Sequence of chain 1.D:
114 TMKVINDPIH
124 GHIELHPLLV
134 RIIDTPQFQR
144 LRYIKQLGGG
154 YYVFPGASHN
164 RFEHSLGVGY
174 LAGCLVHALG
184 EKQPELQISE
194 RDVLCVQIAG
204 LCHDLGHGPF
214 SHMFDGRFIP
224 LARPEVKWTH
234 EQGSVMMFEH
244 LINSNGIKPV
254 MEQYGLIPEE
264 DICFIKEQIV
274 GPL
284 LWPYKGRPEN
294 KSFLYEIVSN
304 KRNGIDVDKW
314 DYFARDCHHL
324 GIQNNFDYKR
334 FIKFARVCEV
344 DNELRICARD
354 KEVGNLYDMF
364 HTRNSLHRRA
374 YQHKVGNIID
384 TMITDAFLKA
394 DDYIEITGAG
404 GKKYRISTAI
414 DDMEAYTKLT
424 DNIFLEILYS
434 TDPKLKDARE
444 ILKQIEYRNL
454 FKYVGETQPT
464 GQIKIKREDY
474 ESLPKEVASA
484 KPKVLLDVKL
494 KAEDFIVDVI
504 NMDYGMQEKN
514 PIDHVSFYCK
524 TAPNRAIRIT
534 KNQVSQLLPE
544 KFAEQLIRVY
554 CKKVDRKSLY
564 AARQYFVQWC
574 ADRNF

Binding-site contacts:
Ligand atom PG contacts residue LYS312 of chain 1.D at 4.0 Å.
Ligand atom O2A contacts residue MG1 of chain 1.Z at 3.5 Å.
Ligand atom O1G contacts residue MG1 of chain 1.AA at 3.5 Å.
Ligand atom O2 contacts residue HIS215 of chain 1.D at 3.8 Å.
Ligand atom PA contacts residue HIS215 of chain 1.D at 3.5 Å.
Ligand atom C4' contacts residue ARG164 of chain 1.D at 4.0 Å.
Ligand atom C1' contacts residue HIS215 of chain 1.D at 3.8 Å.
Ligand atom C6 contacts residue TYR374 of chain 1.D at 3.9 Å (hydrophobic).
Ligand atom N4 contacts residue TYR374 of chain 1.D at 3.7 Å.
Ligand atom O3G contacts residue TYR315 of chain 1.D at 2.7 Å (h-bond).
Ligand atom O2A contacts residue HIS210 of chain 1.D at 3.4 Å (h-bond).
Ligand atom O1A contacts residue FE1 of chain 1.Y at 3.1 Å.
Ligand atom C2' contacts residue TYR374 of chain 1.D at 3.3 Å (hydrophobic).
Ligand atom C5' contacts residue HIS215 of chain 1.D at 3.6 Å.
Ligand atom O3' contacts residue GLN149 of chain 1.D at 3.5 Å (h-bond).
Ligand atom C4' contacts residue HIS215 of chain 1.D at 3.8 Å.
Ligand atom C2 contacts residue HIS215 of chain 1.D at 3.8 Å.
Ligand atom N1 contacts residue HIS215 of chain 1.D at 4.0 Å.
Ligand atom O5' contacts residue HIS215 of chain 1.D at 3.9 Å.
Ligand atom O2B contacts residue MG1 of chain 1.AA at 3.1 Å.
Ligand atom C2' contacts residue ASP319 of chain 1.D at 4.0 Å.
Ligand atom C2' contacts residue LEU150 of chain 1.D at 3.5 Å (hydrophobic).
Ligand atom O3B contacts residue TYR315 of chain 1.D at 3.7 Å.
Ligand atom O2G contacts residue TYR315 of chain 1.D at 2.9 Å (h-bond).
Ligand atom O2A contacts residue HIS215 of chain 1.D at 3.0 Å (h-bond).
Ligand atom C3' contacts residue TYR374 of chain 1.D at 3.8 Å (hydrophobic).
Ligand atom O2A contacts residue ARG164 of chain 1.D at 3.5 Å (salt-bridge).
Ligand atom O1A contacts residue MG1 of chain 1.Z at 2.8 Å.
Ligand atom O3G contacts residue LYS312 of chain 1.D at 2.8 Å (salt-bridge).
Ligand atom O3' contacts residue ASP319 of chain 1.D at 3.4 Å (salt-bridge).
Ligand atom O3' contacts residue TYR315 of chain 1.D at 3.7 Å.
Ligand atom PB contacts residue MG1 of chain 1.AA at 4.0 Å.
Ligand atom O1G contacts residue LYS312 of chain 1.D at 4.0 Å.
Ligand atom O3' contacts residue TYR374 of chain 1.D at 3.8 Å.
Ligand atom PA contacts residue MG1 of chain 1.Z at 3.6 Å.
Ligand atom PG contacts residue TYR315 of chain 1.D at 3.2 Å.
Ligand atom O3A contacts residue HIS215 of chain 1.D at 3.2 Å (h-bond).
Ligand atom O2G contacts residue ARG366 of chain 1.D at 3.6 Å.
Ligand atom O4' contacts residue HIS215 of chain 1.D at 2.9 Å.
Ligand atom O2B contacts residue MG1 of chain 1.Z at 3.3 Å.

A protein and the small-molecule ligand that binds it are described below.
Small molecule (SMILES): Nc1ccn([C@H]2C[C@H](O)[C@@H](CO[P](=O)(O)O[P](=O)(O)OP(=O)(O)O)O2)c(=O)n1